Sequence of chain 1.C:
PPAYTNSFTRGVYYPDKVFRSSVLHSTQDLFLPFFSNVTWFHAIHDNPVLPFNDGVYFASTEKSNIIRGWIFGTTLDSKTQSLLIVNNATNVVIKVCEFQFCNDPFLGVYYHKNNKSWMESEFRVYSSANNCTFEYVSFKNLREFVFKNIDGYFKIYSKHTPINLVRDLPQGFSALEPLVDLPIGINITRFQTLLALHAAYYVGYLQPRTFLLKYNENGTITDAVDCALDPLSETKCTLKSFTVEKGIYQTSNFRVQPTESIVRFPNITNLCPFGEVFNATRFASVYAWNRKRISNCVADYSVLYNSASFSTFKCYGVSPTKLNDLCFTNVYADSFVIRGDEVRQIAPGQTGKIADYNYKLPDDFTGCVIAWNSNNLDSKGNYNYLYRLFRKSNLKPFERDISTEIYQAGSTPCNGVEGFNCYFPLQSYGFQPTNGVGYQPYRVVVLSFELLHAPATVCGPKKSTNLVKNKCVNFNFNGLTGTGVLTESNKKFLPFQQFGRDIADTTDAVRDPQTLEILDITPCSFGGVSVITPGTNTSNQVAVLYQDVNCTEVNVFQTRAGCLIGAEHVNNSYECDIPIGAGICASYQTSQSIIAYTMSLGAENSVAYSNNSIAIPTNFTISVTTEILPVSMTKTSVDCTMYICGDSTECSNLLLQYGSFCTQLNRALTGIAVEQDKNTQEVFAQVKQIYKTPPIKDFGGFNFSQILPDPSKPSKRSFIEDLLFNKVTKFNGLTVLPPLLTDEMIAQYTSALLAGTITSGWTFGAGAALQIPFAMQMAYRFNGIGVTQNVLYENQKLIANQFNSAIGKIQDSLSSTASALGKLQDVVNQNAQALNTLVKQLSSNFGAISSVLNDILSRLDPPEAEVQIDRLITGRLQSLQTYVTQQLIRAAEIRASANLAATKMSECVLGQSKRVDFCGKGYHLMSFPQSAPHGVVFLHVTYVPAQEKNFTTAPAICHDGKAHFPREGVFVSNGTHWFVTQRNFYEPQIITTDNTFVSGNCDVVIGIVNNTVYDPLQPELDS

Sequence of chain 1.A:
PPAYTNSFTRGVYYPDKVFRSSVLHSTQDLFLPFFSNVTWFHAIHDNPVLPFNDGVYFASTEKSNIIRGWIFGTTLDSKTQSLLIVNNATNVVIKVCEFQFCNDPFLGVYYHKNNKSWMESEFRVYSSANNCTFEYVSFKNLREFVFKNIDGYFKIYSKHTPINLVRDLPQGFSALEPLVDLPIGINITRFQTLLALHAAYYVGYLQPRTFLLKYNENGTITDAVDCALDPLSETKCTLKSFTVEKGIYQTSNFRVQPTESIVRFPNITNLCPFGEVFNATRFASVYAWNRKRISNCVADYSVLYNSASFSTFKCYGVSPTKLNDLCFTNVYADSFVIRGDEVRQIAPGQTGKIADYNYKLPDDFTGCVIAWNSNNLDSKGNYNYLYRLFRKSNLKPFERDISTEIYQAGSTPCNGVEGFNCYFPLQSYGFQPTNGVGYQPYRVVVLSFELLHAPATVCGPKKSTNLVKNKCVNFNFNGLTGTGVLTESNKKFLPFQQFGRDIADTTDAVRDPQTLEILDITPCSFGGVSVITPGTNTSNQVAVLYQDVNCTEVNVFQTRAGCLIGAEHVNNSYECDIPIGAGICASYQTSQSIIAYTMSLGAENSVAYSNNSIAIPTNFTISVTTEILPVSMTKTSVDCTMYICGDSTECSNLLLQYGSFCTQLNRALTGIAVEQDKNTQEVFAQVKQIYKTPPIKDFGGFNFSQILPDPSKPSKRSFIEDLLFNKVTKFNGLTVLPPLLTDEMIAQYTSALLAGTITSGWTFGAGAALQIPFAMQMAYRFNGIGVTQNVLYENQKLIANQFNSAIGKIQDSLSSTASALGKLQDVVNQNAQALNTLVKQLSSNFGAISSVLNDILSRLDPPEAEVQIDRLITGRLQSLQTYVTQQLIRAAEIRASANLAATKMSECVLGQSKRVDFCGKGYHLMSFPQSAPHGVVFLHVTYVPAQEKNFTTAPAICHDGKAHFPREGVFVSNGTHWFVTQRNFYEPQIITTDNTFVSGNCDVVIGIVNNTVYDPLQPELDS

A protein and the small-molecule ligand that binds it are described below.
Small molecule (SMILES): CC(=O)N[C@@H]1[C@@H](O)[C@H](O)[C@@H](CO)O[C@H]1O

Binding-site contacts:
Ligand atom N2 contacts residue ASN709 of chain 1.A at 2.7 Å (h-bond).
Ligand atom O5 contacts residue ASN709 of chain 1.A at 2.4 Å (h-bond).
Ligand atom C7 contacts residue ASN709 of chain 1.A at 3.3 Å.
Ligand atom C1 contacts residue ASP796 of chain 1.C at 4.4 Å.
Ligand atom O7 contacts residue ASN709 of chain 1.A at 3.6 Å.
Ligand atom C1 contacts residue ASN709 of chain 1.A at 1.4 Å.
Ligand atom C5 contacts residue ASN709 of chain 1.A at 3.7 Å.
Ligand atom C8 contacts residue ASN709 of chain 1.A at 4.3 Å.
Ligand atom C4 contacts residue ASN709 of chain 1.A at 4.2 Å.
Ligand atom C2 contacts residue ASN709 of chain 1.A at 2.4 Å.
Ligand atom C3 contacts residue ASN709 of chain 1.A at 3.7 Å.
Ligand atom C8 contacts residue GLY1131 of chain 1.A at 3.5 Å.
Ligand atom O5 contacts residue ASP796 of chain 1.C at 3.8 Å.